A small-molecule ligand and the protein it binds are described below.
Small molecule (SMILES): CC(=O)N[C@H]1[C@H]([C@H](O)[C@H](O)CO)O[C@@](OC[C@H]2O[C@@H](O)[C@H](O)[C@@H](O)[C@H]2O)(C(=O)O)C[C@@H]1O

Binding-site contacts:
Ligand atom C10 contacts residue GLY135 of chain 1.A at 4.3 Å.
Ligand atom C11 contacts residue THR155 of chain 1.A at 3.5 Å.
Ligand atom O8 contacts residue TYR98 of chain 1.A at 3.3 Å (h-bond).
Ligand atom C6 contacts residue GLY135 of chain 1.A at 4.1 Å.
Ligand atom C10 contacts residue THR155 of chain 1.A at 4.2 Å.
Ligand atom O1A contacts residue GLN226 of chain 1.A at 3.9 Å.
Ligand atom C9 contacts residue TYR98 of chain 1.A at 4.1 Å (hydrophobic).
Ligand atom C11 contacts residue GLY135 of chain 1.A at 4.2 Å.
Ligand atom C1 contacts residue SER137 of chain 1.A at 4.2 Å.
Ligand atom C9 contacts residue LEU194 of chain 1.A at 3.9 Å (hydrophobic).
Ligand atom C8 contacts residue TYR98 of chain 1.A at 4.3 Å (hydrophobic).
Ligand atom C4 contacts residue GLY135 of chain 1.A at 3.4 Å.
Ligand atom C9 contacts residue HIS183 of chain 1.A at 3.6 Å.
Ligand atom O10 contacts residue THR155 of chain 1.A at 4.0 Å.
Ligand atom O1B contacts residue SER136 of chain 1.A at 3.3 Å (h-bond).
Ligand atom C6 contacts residue GLN226 of chain 1.A at 4.2 Å.
Ligand atom O9 contacts residue HIS183 of chain 1.A at 3.2 Å (h-bond).
Ligand atom O8 contacts residue TRP153 of chain 1.A at 3.0 Å.
Ligand atom O9 contacts residue GLN226 of chain 1.A at 4.2 Å.
Ligand atom C8 contacts residue TRP153 of chain 1.A at 3.8 Å (hydrophobic).
Ligand atom O1A contacts residue SER136 of chain 1.A at 3.6 Å.
Ligand atom O8 contacts residue GLN226 of chain 1.A at 3.4 Å (h-bond).
Ligand atom O1A contacts residue SER137 of chain 1.A at 3.1 Å (h-bond).
Ligand atom C11 contacts residue GLY134 of chain 1.A at 3.9 Å.
Ligand atom O10 contacts residue LEU194 of chain 1.A at 3.8 Å.
Ligand atom C7 contacts residue LEU194 of chain 1.A at 4.1 Å (hydrophobic).
Ligand atom C9 contacts residue GLU190 of chain 1.A at 3.2 Å.
Ligand atom O7 contacts residue LEU194 of chain 1.A at 3.5 Å.
Ligand atom C1 contacts residue SER136 of chain 1.A at 3.9 Å.
Ligand atom C9 contacts residue TRP153 of chain 1.A at 4.0 Å (hydrophobic).
Ligand atom C11 contacts residue TRP153 of chain 1.A at 4.0 Å (hydrophobic).
Ligand atom C1 contacts residue GLN226 of chain 1.A at 3.8 Å.
Ligand atom O1B contacts residue GLN226 of chain 1.A at 2.9 Å (h-bond).
Ligand atom N5 contacts residue GLY135 of chain 1.A at 3.2 Å (h-bond).
Ligand atom C8 contacts residue GLN226 of chain 1.A at 3.9 Å.
Ligand atom C5 contacts residue GLY135 of chain 1.A at 3.8 Å.
Ligand atom C7 contacts residue TRP153 of chain 1.A at 3.9 Å (hydrophobic).
Ligand atom O9 contacts residue TYR98 of chain 1.A at 3.2 Å (h-bond).
Ligand atom O9 contacts residue GLU190 of chain 1.A at 2.8 Å (salt-bridge).
Ligand atom O4 contacts residue GLY135 of chain 1.A at 4.0 Å.

Sequence of chain 1.A:
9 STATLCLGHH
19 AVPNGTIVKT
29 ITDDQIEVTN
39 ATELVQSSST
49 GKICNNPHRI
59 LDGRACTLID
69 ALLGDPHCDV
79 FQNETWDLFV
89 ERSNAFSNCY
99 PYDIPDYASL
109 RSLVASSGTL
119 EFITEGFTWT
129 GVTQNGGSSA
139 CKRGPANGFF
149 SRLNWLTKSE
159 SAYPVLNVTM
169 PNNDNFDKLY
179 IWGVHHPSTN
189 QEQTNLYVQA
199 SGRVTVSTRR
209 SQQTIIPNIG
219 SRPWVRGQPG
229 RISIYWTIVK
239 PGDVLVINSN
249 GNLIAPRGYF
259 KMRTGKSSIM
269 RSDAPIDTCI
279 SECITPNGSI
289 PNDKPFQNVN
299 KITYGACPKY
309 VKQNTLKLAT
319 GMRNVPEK